A small-molecule ligand and the protein it binds are described below.
Small molecule (SMILES): CC(=O)N[C@H]1[C@H](O[C@H]2[C@H](O)[C@@H](NC(C)=O)CO[C@@H]2CO)O[C@H](CO)[C@@H](O)[C@@H]1O

Sequence of chain 1.A:
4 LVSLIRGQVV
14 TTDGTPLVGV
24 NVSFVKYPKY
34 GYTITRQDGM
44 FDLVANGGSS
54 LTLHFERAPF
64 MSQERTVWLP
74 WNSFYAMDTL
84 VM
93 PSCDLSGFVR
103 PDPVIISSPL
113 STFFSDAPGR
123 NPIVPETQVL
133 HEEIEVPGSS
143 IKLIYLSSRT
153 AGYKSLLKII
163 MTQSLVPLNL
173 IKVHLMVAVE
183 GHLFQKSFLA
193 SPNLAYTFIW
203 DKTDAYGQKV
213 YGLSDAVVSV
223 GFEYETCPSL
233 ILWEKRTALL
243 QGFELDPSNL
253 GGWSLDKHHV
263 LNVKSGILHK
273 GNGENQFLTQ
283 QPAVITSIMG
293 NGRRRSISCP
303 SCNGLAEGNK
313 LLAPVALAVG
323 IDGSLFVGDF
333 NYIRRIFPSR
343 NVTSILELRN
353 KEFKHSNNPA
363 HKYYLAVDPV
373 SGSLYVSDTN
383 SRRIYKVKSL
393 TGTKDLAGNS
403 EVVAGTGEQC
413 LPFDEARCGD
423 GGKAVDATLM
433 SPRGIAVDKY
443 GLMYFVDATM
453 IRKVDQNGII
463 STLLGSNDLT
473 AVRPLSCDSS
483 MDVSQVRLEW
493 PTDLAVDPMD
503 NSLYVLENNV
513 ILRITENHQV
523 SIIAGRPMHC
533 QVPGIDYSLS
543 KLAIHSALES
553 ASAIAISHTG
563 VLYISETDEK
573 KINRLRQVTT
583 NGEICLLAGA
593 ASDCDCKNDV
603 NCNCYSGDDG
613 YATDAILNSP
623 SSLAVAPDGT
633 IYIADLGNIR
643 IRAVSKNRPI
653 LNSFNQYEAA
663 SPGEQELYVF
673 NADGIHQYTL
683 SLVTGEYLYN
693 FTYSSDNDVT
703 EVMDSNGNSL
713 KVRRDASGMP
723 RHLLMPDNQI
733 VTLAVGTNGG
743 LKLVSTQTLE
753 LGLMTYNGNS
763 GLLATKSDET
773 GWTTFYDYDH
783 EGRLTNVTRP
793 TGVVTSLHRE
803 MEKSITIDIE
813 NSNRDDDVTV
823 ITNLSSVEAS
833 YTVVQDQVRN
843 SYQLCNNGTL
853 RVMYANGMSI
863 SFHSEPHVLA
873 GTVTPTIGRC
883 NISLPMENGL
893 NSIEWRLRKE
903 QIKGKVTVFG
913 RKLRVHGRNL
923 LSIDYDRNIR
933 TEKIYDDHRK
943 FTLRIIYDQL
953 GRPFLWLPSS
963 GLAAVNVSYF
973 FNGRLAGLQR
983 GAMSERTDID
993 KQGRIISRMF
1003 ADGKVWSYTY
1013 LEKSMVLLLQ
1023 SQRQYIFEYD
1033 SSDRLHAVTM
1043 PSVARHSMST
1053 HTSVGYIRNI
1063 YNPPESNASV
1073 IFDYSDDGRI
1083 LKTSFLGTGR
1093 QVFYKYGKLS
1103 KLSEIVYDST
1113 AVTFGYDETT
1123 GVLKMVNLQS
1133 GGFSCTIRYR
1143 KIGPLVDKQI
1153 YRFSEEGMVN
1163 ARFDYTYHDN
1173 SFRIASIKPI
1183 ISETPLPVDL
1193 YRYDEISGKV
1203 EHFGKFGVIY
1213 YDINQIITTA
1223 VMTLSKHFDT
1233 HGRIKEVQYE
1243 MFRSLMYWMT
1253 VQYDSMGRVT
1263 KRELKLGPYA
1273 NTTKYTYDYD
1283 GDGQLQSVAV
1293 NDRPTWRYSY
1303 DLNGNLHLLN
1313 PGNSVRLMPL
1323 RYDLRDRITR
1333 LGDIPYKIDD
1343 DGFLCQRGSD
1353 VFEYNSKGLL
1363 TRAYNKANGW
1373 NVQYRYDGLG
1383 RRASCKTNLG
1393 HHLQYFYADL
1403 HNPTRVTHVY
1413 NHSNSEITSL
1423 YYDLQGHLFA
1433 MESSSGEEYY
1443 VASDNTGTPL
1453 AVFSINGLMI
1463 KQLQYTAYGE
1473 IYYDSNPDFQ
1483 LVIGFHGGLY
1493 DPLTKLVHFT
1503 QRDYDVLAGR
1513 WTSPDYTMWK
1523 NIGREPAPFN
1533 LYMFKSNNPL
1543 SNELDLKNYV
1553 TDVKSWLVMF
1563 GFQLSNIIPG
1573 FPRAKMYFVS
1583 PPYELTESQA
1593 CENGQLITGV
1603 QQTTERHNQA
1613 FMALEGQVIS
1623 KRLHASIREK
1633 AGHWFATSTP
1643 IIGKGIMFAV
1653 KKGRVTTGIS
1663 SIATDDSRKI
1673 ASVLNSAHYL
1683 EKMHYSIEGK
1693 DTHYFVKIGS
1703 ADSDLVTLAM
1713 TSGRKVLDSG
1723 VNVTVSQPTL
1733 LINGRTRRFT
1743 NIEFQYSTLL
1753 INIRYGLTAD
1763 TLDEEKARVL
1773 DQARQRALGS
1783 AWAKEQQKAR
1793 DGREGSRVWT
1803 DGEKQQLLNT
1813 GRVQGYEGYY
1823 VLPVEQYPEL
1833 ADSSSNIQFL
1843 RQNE

Binding-site contacts:
Ligand atom C6 contacts residue GLU1690 of chain 1.A at 3.4 Å.
Ligand atom N2 contacts residue ASN1069 of chain 1.A at 3.0 Å (h-bond).
Ligand atom C5 contacts residue GLU1690 of chain 1.A at 4.0 Å.
Ligand atom C8 contacts residue ASN1069 of chain 1.A at 3.5 Å.
Ligand atom C4 contacts residue ASN1069 of chain 1.A at 4.2 Å.
Ligand atom C4 contacts residue GLU1690 of chain 1.A at 4.2 Å.
Ligand atom C8 contacts residue GLY1691 of chain 1.A at 4.2 Å.
Ligand atom O5 contacts residue GLU1690 of chain 1.A at 3.5 Å (salt-bridge).
Ligand atom C1 contacts residue GLU1690 of chain 1.A at 4.5 Å.
Ligand atom C5 contacts residue ASN1069 of chain 1.A at 3.6 Å.
Ligand atom O7 contacts residue ASN1069 of chain 1.A at 3.3 Å (h-bond).
Ligand atom O3 contacts residue GLU1690 of chain 1.A at 2.7 Å (salt-bridge).
Ligand atom O7 contacts residue GLU1690 of chain 1.A at 3.2 Å.
Ligand atom C2 contacts residue GLU1690 of chain 1.A at 4.5 Å.
Ligand atom C3 contacts residue GLU1690 of chain 1.A at 4.1 Å.
Ligand atom O5 contacts residue ASN1069 of chain 1.A at 2.3 Å (h-bond).
Ligand atom O6 contacts residue GLU1690 of chain 1.A at 2.9 Å (salt-bridge).
Ligand atom C3 contacts residue ASN1069 of chain 1.A at 3.8 Å.
Ligand atom O7 contacts residue GLY1691 of chain 1.A at 3.3 Å (h-bond).
Ligand atom C7 contacts residue ASN1069 of chain 1.A at 3.2 Å.
Ligand atom C2 contacts residue ASN1069 of chain 1.A at 2.5 Å.
Ligand atom C1 contacts residue ASN1069 of chain 1.A at 1.4 Å.
Ligand atom C7 contacts residue GLY1691 of chain 1.A at 4.0 Å.
Ligand atom C7 contacts residue GLU1690 of chain 1.A at 4.1 Å.
Ligand atom C8 contacts residue LEU1088 of chain 1.A at 3.6 Å (hydrophobic).